Sequence of chain 1.D:
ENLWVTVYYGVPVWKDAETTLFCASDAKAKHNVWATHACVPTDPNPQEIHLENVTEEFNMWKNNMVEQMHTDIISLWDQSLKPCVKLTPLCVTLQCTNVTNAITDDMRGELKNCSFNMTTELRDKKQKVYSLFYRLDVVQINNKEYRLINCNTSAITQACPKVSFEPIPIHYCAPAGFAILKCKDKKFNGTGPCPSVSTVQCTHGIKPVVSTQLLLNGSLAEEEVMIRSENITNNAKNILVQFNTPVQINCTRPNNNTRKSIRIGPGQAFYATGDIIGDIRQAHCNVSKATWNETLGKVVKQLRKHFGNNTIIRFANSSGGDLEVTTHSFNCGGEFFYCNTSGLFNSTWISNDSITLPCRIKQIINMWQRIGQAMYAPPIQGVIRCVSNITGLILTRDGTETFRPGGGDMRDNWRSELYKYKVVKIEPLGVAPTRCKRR

A protein and the small-molecule ligand that binds it are described below.
Small molecule (SMILES): CC(=O)N[C@@H]1[C@@H](O)[C@H](O)[C@@H](CO)O[C@H]1O

Binding-site contacts:
Ligand atom C5 contacts residue ARG162 of chain 1.D at 4.2 Å.
Ligand atom C6 contacts residue ARG162 of chain 1.D at 4.5 Å.
Ligand atom C1 contacts residue ARG162 of chain 1.D at 3.8 Å.
Ligand atom C7 contacts residue ASN167 of chain 1.D at 3.7 Å.
Ligand atom O7 contacts residue ASN167 of chain 1.D at 4.0 Å.
Ligand atom N2 contacts residue ASN167 of chain 1.D at 2.9 Å (h-bond).
Ligand atom C5 contacts residue ASN167 of chain 1.D at 3.6 Å.
Ligand atom C2 contacts residue ASN167 of chain 1.D at 2.5 Å.
Ligand atom O5 contacts residue ASN167 of chain 1.D at 2.3 Å (h-bond).
Ligand atom C6 contacts residue VAL144 of chain 1.D at 4.3 Å (hydrophobic).
Ligand atom C8 contacts residue ASN167 of chain 1.D at 4.5 Å.
Ligand atom C4 contacts residue ASN167 of chain 1.D at 4.2 Å.
Ligand atom C3 contacts residue ASN167 of chain 1.D at 3.8 Å.
Ligand atom O5 contacts residue ARG162 of chain 1.D at 3.4 Å (salt-bridge).
Ligand atom C1 contacts residue ASN167 of chain 1.D at 1.4 Å.